Sequence of chain 1.A:
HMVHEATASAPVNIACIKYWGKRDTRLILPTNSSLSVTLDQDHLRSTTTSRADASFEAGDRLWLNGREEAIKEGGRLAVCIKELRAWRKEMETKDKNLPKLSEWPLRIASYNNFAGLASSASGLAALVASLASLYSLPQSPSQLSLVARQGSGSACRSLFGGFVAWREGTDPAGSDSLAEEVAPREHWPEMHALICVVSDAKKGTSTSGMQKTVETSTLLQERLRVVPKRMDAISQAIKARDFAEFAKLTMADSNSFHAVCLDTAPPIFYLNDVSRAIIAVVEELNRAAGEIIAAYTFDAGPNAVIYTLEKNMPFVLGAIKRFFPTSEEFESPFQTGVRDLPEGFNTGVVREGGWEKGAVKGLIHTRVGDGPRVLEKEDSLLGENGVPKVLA

Binding-site contacts:
Ligand atom N3 contacts residue GLY133 of chain 1.A at 4.4 Å.
Ligand atom N7 contacts residue LEU71 of chain 1.A at 3.7 Å.
Ligand atom C5 contacts residue SER129 of chain 1.A at 4.4 Å.
Ligand atom C4 contacts residue LEU71 of chain 1.A at 4.0 Å (hydrophobic).
Ligand atom C8 contacts residue SER129 of chain 1.A at 3.7 Å.
Ligand atom C8 contacts residue LEU71 of chain 1.A at 3.8 Å (hydrophobic).
Ligand atom N6 contacts residue GLY133 of chain 1.A at 3.4 Å.
Ligand atom C5 contacts residue GLY133 of chain 1.A at 3.6 Å.
Ligand atom N3 contacts residue LEU134 of chain 1.A at 3.5 Å.
Ligand atom N1 contacts residue THR55 of chain 1.A at 4.4 Å.
Ligand atom N7 contacts residue GLY133 of chain 1.A at 4.0 Å.
Ligand atom N6 contacts residue SER53 of chain 1.A at 4.2 Å.
Ligand atom N1 contacts residue SER117 of chain 1.A at 3.5 Å (h-bond).
Ligand atom C5 contacts residue LEU71 of chain 1.A at 3.8 Å (hydrophobic).
Ligand atom N1 contacts residue GLY133 of chain 1.A at 3.4 Å (h-bond).
Ligand atom N7 contacts residue SER130 of chain 1.A at 4.5 Å.
Ligand atom C4 contacts residue LEU134 of chain 1.A at 3.6 Å (hydrophobic).
Ligand atom N6 contacts residue SER117 of chain 1.A at 2.6 Å (h-bond).
Ligand atom C2 contacts residue LEU134 of chain 1.A at 4.2 Å (hydrophobic).
Ligand atom C8 contacts residue SER130 of chain 1.A at 3.9 Å.
Ligand atom C2 contacts residue LEU84 of chain 1.A at 3.9 Å (hydrophobic).
Ligand atom C4 contacts residue GLY133 of chain 1.A at 4.3 Å.
Ligand atom N6 contacts residue LEU71 of chain 1.A at 3.6 Å.
Ligand atom C6 contacts residue SER117 of chain 1.A at 3.5 Å.
Ligand atom C2 contacts residue GLY133 of chain 1.A at 3.8 Å.
Ligand atom C6 contacts residue GLY133 of chain 1.A at 3.4 Å.
Ligand atom N9 contacts residue LEU71 of chain 1.A at 4.0 Å.
Ligand atom N3 contacts residue LEU84 of chain 1.A at 3.6 Å.
Ligand atom N9 contacts residue LEU134 of chain 1.A at 3.7 Å.
Ligand atom C6 contacts residue LEU71 of chain 1.A at 3.8 Å (hydrophobic).
Ligand atom N9 contacts residue SER130 of chain 1.A at 4.0 Å.
Ligand atom N7 contacts residue SER129 of chain 1.A at 3.6 Å.

A small-molecule ligand and the protein it binds are described below.
Small molecule (SMILES): Nc1ncnc2[nH]cnc12